Sequence of chain 1.A:
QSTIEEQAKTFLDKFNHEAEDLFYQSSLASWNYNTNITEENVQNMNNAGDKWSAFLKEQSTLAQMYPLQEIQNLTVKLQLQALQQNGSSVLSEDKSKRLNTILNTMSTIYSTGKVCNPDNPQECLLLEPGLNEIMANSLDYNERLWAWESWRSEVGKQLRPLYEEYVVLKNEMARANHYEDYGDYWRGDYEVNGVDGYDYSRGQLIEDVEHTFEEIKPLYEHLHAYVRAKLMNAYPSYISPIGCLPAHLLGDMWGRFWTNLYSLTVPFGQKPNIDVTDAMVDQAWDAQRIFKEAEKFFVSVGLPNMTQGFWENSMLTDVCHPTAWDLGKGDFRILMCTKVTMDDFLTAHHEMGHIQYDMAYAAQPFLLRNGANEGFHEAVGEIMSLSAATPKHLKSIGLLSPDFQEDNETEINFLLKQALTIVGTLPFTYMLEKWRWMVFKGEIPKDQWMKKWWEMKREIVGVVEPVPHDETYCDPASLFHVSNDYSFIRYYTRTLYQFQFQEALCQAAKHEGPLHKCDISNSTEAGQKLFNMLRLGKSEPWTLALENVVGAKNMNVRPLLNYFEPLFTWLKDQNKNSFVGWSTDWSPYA

This protein binds this small molecule.
Small molecule (SMILES): CC(=O)N[C@H]1[C@H](O[C@H]2[C@H](O)[C@@H](NC(C)=O)CO[C@@H]2CO[C@@H]2O[C@@H](C)[C@@H](O)[C@@H](O)[C@@H]2O)O[C@H](CO)[C@@H](O)[C@@H]1O

Binding-site contacts:
Ligand atom C6 contacts residue SER60 of chain 1.A at 4.5 Å.
Ligand atom C1 contacts residue GLN64 of chain 1.A at 4.1 Å.
Ligand atom C1 contacts residue ASN86 of chain 1.A at 1.4 Å.
Ligand atom O6 contacts residue ASN86 of chain 1.A at 4.5 Å.
Ligand atom C8 contacts residue GLN64 of chain 1.A at 4.2 Å.
Ligand atom C6 contacts residue THR61 of chain 1.A at 3.8 Å.
Ligand atom O4 contacts residue THR61 of chain 1.A at 3.5 Å (h-bond).
Ligand atom C5 contacts residue ASN86 of chain 1.A at 3.3 Å.
Ligand atom C4 contacts residue ASN86 of chain 1.A at 4.1 Å.
Ligand atom C3 contacts residue SER89 of chain 1.A at 4.0 Å.
Ligand atom O7 contacts residue ASN86 of chain 1.A at 3.6 Å.
Ligand atom C3 contacts residue ASN86 of chain 1.A at 3.8 Å.
Ligand atom C4 contacts residue SER89 of chain 1.A at 4.2 Å.
Ligand atom O5 contacts residue ASN86 of chain 1.A at 2.3 Å (h-bond).
Ligand atom N2 contacts residue ASN86 of chain 1.A at 3.0 Å (h-bond).
Ligand atom C8 contacts residue GLN84 of chain 1.A at 3.2 Å.
Ligand atom N2 contacts residue GLN64 of chain 1.A at 3.2 Å (h-bond).
Ligand atom C7 contacts residue ASN86 of chain 1.A at 3.5 Å.
Ligand atom O7 contacts residue HIS178 of chain 1.A at 3.6 Å.
Ligand atom C4 contacts residue ASN86 of chain 1.A at 3.8 Å.
Ligand atom O3 contacts residue GLN64 of chain 1.A at 4.2 Å.
Ligand atom C7 contacts residue GLN64 of chain 1.A at 4.2 Å.
Ligand atom C5 contacts residue ASN86 of chain 1.A at 3.5 Å.
Ligand atom N2 contacts residue GLN84 of chain 1.A at 3.8 Å.
Ligand atom C3 contacts residue GLN64 of chain 1.A at 3.7 Å.
Ligand atom C6 contacts residue ASN86 of chain 1.A at 3.4 Å.
Ligand atom C6 contacts residue GLN64 of chain 1.A at 3.8 Å.
Ligand atom C7 contacts residue GLN84 of chain 1.A at 3.8 Å.
Ligand atom C2 contacts residue ASN86 of chain 1.A at 2.5 Å.
Ligand atom O3 contacts residue SER89 of chain 1.A at 3.6 Å.
Ligand atom C2 contacts residue GLN64 of chain 1.A at 3.9 Å.